Binding-site contacts:
Ligand atom C5 contacts residue ALA33 of chain 1.A at 4.4 Å (hydrophobic).
Ligand atom C3 contacts residue ASN32 of chain 1.A at 4.0 Å.
Ligand atom C4 contacts residue ASN32 of chain 1.A at 4.4 Å.
Ligand atom C6 contacts residue ALA33 of chain 1.A at 4.0 Å (hydrophobic).
Ligand atom O6 contacts residue ALA33 of chain 1.A at 2.7 Å (h-bond).
Ligand atom C1 contacts residue ASN32 of chain 1.A at 1.5 Å.
Ligand atom O7 contacts residue ASN32 of chain 1.A at 3.4 Å (h-bond).
Ligand atom C8 contacts residue ASN32 of chain 1.A at 4.5 Å.
Ligand atom O5 contacts residue ALA33 of chain 1.A at 3.8 Å.
Ligand atom O6 contacts residue THR34 of chain 1.A at 3.7 Å.
Ligand atom N2 contacts residue ASN32 of chain 1.A at 3.0 Å (h-bond).
Ligand atom O6 contacts residue ASN32 of chain 1.A at 4.3 Å.
Ligand atom O5 contacts residue ASN32 of chain 1.A at 2.4 Å (h-bond).
Ligand atom C7 contacts residue ASN32 of chain 1.A at 3.4 Å.
Ligand atom C5 contacts residue ASN32 of chain 1.A at 3.7 Å.
Ligand atom C2 contacts residue ASN32 of chain 1.A at 2.7 Å.
Ligand atom C6 contacts residue THR34 of chain 1.A at 4.4 Å.

A small-molecule ligand and the protein it binds are described below.
Small molecule (SMILES): CC(=O)N[C@@H]1[C@@H](O)[C@H](O)[C@@H](CO)O[C@H]1O

Sequence of chain 1.A:
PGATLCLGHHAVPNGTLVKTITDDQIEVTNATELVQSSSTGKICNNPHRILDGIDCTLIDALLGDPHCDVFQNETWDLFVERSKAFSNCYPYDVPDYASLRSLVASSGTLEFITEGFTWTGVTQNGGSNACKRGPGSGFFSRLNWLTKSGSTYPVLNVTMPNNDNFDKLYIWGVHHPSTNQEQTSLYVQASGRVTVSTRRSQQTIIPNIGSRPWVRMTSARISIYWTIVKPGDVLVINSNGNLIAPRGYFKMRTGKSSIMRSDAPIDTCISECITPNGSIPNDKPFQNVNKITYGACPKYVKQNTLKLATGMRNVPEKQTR